Binding-site contacts:
Ligand atom O33 contacts residue PHE284 of chain 3.A at 3.2 Å.
Ligand atom C12 contacts residue ASN302 of chain 3.A at 3.6 Å.
Ligand atom O37 contacts residue ILE294 of chain 3.A at 3.8 Å.
Ligand atom C24 contacts residue ASN302 of chain 3.A at 3.3 Å.
Ligand atom C16 contacts residue TYR282 of chain 3.A at 3.7 Å (hydrophobic).
Ligand atom C13 contacts residue TYR282 of chain 3.A at 3.2 Å (hydrophobic).
Ligand atom C8 contacts residue LEU299 of chain 3.A at 3.7 Å (hydrophobic).
Ligand atom O36 contacts residue TYR289 of chain 3.A at 3.7 Å.
Ligand atom C6 contacts residue ARG298 of chain 3.A at 3.0 Å.
Ligand atom N32 contacts residue ASP295 of chain 3.A at 3.5 Å (salt-bridge).
Ligand atom O37 contacts residue ASP295 of chain 3.A at 3.8 Å.
Ligand atom C12 contacts residue TYR282 of chain 3.A at 3.8 Å (hydrophobic).
Ligand atom N29 contacts residue ASN302 of chain 3.A at 3.3 Å (h-bond).
Ligand atom N31 contacts residue ARG298 of chain 3.A at 3.7 Å.
Ligand atom C14 contacts residue TYR282 of chain 3.A at 3.3 Å (hydrophobic).
Ligand atom C9 contacts residue ASP295 of chain 3.A at 3.6 Å.
Ligand atom C8 contacts residue TYR282 of chain 3.A at 3.6 Å (hydrophobic).
Ligand atom C21 contacts residue ARG298 of chain 3.A at 2.9 Å.
Ligand atom N32 contacts residue TYR289 of chain 3.A at 3.8 Å.
Ligand atom N32 contacts residue LEU299 of chain 3.A at 3.9 Å.
Ligand atom O36 contacts residue TYR282 of chain 3.A at 3.6 Å.
Ligand atom C7 contacts residue TYR282 of chain 3.A at 3.8 Å (hydrophobic).
Ligand atom C1 contacts residue TYR282 of chain 3.A at 3.4 Å (hydrophobic).
Ligand atom C18 contacts residue ARG298 of chain 3.A at 3.0 Å.
Ligand atom O33 contacts residue TYR282 of chain 3.A at 3.6 Å.
Ligand atom CL4 contacts residue LEU299 of chain 3.A at 3.9 Å.
Ligand atom O36 contacts residue ASP295 of chain 3.A at 3.1 Å (salt-bridge).
Ligand atom C22 contacts residue ASN302 of chain 3.A at 3.0 Å.
Ligand atom C23 contacts residue TYR282 of chain 3.A at 3.8 Å (hydrophobic).
Ligand atom O37 contacts residue ARG298 of chain 3.A at 3.9 Å.
Ligand atom O35 contacts residue ARG298 of chain 3.A at 2.5 Å (salt-bridge).
Ligand atom O33 contacts residue TYR289 of chain 3.A at 3.0 Å.
Ligand atom N32 contacts residue TYR282 of chain 3.A at 3.4 Å (h-bond).
Ligand atom O33 contacts residue LEU299 of chain 3.A at 3.5 Å.
Ligand atom C9 contacts residue ILE294 of chain 3.A at 3.1 Å (hydrophobic).
Ligand atom C2 contacts residue TYR282 of chain 3.A at 3.5 Å (hydrophobic).
Ligand atom N31 contacts residue TYR282 of chain 3.A at 3.4 Å (h-bond).
Ligand atom C2 contacts residue GLU287 of chain 3.A at 3.6 Å.
Ligand atom C3 contacts residue ILE294 of chain 3.A at 3.4 Å (hydrophobic).
Ligand atom CL4 contacts residue ASN302 of chain 3.A at 3.7 Å.

A small-molecule ligand and the protein it binds are described below.
Small molecule (SMILES): COc1ccccc1-c1noc(C)c1C(=O)N1CCN(c2cc(NC(=O)c3ccco3)c([N+](=O)[O-])cc2Cl)CC1

Sequence of chain 3.A:
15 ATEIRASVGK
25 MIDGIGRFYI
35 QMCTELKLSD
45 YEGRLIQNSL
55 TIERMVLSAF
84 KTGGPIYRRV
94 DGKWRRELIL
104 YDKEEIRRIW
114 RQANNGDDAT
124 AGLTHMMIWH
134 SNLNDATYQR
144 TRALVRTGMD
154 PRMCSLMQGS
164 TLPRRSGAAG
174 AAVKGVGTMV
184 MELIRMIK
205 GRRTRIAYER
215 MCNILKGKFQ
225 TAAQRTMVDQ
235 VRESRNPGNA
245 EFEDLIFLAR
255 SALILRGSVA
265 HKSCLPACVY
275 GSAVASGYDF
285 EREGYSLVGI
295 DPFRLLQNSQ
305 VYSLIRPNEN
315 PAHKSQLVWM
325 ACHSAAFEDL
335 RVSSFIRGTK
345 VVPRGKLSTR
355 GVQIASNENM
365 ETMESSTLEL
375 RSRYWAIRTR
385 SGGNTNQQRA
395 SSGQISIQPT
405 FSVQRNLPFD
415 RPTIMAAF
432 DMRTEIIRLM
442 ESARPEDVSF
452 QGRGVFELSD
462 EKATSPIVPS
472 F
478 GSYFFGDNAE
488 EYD